This protein binds this small molecule.
Small molecule (SMILES): Cc1noc(C)c1-c1ccc2c(c1)[C@H](c1ccccc1)N(C)C2=O

Binding-site contacts:
Ligand atom C12 contacts residue TRP40 of chain 1.A at 3.8 Å (hydrophobic).
Ligand atom N contacts residue LEU51 of chain 1.A at 3.8 Å.
Ligand atom C5 contacts residue PRO41 of chain 1.A at 3.7 Å (hydrophobic).
Ligand atom C5 contacts residue LEU51 of chain 1.A at 3.8 Å (hydrophobic).
Ligand atom C contacts residue PRO41 of chain 1.A at 3.8 Å (hydrophobic).
Ligand atom C1 contacts residue VAL46 of chain 1.A at 3.8 Å (hydrophobic).
Ligand atom C17 contacts residue LEU51 of chain 1.A at 4.0 Å (hydrophobic).
Ligand atom O1 contacts residue TYR56 of chain 1.A at 3.9 Å.
Ligand atom C3 contacts residue LEU51 of chain 1.A at 4.1 Å (hydrophobic).
Ligand atom C4 contacts residue VAL46 of chain 1.A at 4.1 Å (hydrophobic).
Ligand atom C17 contacts residue ILE105 of chain 1.A at 4.1 Å (hydrophobic).
Ligand atom C11 contacts residue TRP40 of chain 1.A at 3.5 Å (hydrophobic).
Ligand atom C contacts residue ILE105 of chain 1.A at 4.1 Å (hydrophobic).
Ligand atom C2 contacts residue VAL46 of chain 1.A at 3.9 Å (hydrophobic).
Ligand atom C7 contacts residue LEU51 of chain 1.A at 3.9 Å (hydrophobic).
Ligand atom N1 contacts residue ASN99 of chain 1.A at 3.7 Å.
Ligand atom C19 contacts residue LEU53 of chain 1.A at 3.7 Å (hydrophobic).
Ligand atom C4 contacts residue PRO41 of chain 1.A at 3.6 Å (hydrophobic).
Ligand atom C11 contacts residue PRO41 of chain 1.A at 3.9 Å (hydrophobic).
Ligand atom C16 contacts residue LEU51 of chain 1.A at 3.8 Å (hydrophobic).
Ligand atom C19 contacts residue ASN99 of chain 1.A at 3.7 Å.
Ligand atom O1 contacts residue ASN99 of chain 1.A at 3.1 Å (h-bond).
Ligand atom C19 contacts residue TYR98 of chain 1.A at 4.0 Å (hydrophobic).
Ligand atom N contacts residue TRP40 of chain 1.A at 4.1 Å.
Ligand atom C6 contacts residue LEU51 of chain 1.A at 3.6 Å (hydrophobic).
Ligand atom C7 contacts residue TRP40 of chain 1.A at 3.8 Å (hydrophobic).
Ligand atom C12 contacts residue MET108 of chain 1.A at 3.6 Å (hydrophobic).
Ligand atom O contacts residue TRP40 of chain 1.A at 3.5 Å.
Ligand atom C11 contacts residue ILE105 of chain 1.A at 3.9 Å (hydrophobic).
Ligand atom C1 contacts residue ILE105 of chain 1.A at 3.8 Å (hydrophobic).
Ligand atom C13 contacts residue ASP104 of chain 1.A at 3.9 Å.
Ligand atom C18 contacts residue ASN99 of chain 1.A at 4.0 Å.
Ligand atom C2 contacts residue ILE105 of chain 1.A at 3.9 Å (hydrophobic).
Ligand atom C8 contacts residue LEU51 of chain 1.A at 4.1 Å (hydrophobic).
Ligand atom N1 contacts residue CYS95 of chain 1.A at 4.0 Å.
Ligand atom C4 contacts residue LEU51 of chain 1.A at 4.0 Å (hydrophobic).
Ligand atom C13 contacts residue ILE105 of chain 1.A at 3.9 Å (hydrophobic).
Ligand atom C contacts residue PHE42 of chain 1.A at 3.5 Å (hydrophobic).
Ligand atom C12 contacts residue ILE105 of chain 1.A at 3.9 Å (hydrophobic).
Ligand atom C13 contacts residue MET108 of chain 1.A at 3.9 Å (hydrophobic).

Sequence of chain 1.A:
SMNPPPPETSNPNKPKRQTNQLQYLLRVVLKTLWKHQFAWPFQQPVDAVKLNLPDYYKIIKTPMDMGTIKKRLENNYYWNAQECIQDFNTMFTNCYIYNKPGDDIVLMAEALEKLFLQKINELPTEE